Sequence of chain 1.D:
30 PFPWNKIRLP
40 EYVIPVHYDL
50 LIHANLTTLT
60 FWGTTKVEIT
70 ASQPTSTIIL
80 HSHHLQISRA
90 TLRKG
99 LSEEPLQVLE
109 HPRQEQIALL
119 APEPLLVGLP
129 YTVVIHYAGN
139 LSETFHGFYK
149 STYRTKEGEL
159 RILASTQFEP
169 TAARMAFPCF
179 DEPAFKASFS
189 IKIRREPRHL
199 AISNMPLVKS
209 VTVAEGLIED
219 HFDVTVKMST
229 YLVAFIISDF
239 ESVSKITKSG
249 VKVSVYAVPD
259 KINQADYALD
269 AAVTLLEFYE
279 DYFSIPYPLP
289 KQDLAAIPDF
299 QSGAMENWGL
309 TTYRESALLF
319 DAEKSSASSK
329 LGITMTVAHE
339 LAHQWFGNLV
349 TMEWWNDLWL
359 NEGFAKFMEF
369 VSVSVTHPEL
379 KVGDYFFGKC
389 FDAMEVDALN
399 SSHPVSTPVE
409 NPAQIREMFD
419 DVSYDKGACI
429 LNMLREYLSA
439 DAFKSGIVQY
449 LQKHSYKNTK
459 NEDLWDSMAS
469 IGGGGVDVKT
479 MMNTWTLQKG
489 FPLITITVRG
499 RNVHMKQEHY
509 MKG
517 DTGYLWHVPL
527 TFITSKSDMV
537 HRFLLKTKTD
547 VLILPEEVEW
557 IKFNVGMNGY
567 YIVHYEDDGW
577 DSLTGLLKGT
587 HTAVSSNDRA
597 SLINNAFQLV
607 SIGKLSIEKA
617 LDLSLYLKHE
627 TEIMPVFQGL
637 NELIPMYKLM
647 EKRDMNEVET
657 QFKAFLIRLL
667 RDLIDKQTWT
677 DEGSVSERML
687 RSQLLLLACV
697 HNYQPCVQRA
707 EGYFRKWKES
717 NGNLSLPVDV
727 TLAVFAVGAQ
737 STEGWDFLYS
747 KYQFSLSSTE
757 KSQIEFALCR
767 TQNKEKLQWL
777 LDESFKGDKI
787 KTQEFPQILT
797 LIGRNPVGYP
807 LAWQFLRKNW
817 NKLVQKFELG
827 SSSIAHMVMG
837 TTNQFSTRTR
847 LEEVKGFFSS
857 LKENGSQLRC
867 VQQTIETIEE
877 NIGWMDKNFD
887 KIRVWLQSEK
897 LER

Binding-site contacts:
Ligand atom O7 contacts residue HIS52 of chain 1.D at 2.5 Å (h-bond).
Ligand atom C5 contacts residue THR56 of chain 1.D at 4.1 Å.
Ligand atom C3 contacts residue GLU194 of chain 1.D at 3.4 Å.
Ligand atom C7 contacts residue HIS52 of chain 1.D at 3.4 Å.
Ligand atom C6 contacts residue THR57 of chain 1.D at 4.4 Å.
Ligand atom C8 contacts residue ARG193 of chain 1.D at 4.2 Å.
Ligand atom O5 contacts residue THR57 of chain 1.D at 4.1 Å.
Ligand atom C1 contacts residue ASN54 of chain 1.D at 1.4 Å.
Ligand atom O7 contacts residue ASN54 of chain 1.D at 2.9 Å (h-bond).
Ligand atom O7 contacts residue ALA53 of chain 1.D at 3.6 Å (h-bond).
Ligand atom C8 contacts residue GLU194 of chain 1.D at 3.6 Å.
Ligand atom C1 contacts residue THR56 of chain 1.D at 4.3 Å.
Ligand atom C7 contacts residue ALA53 of chain 1.D at 4.4 Å (hydrophobic).
Ligand atom C1 contacts residue GLU194 of chain 1.D at 4.3 Å.
Ligand atom C7 contacts residue ASN54 of chain 1.D at 3.2 Å.
Ligand atom N2 contacts residue ASN54 of chain 1.D at 2.8 Å (h-bond).
Ligand atom O6 contacts residue THR57 of chain 1.D at 4.4 Å.
Ligand atom C3 contacts residue ASN54 of chain 1.D at 3.8 Å.
Ligand atom O3 contacts residue GLU194 of chain 1.D at 3.7 Å.
Ligand atom C8 contacts residue LEU215 of chain 1.D at 3.3 Å (hydrophobic).
Ligand atom O5 contacts residue THR56 of chain 1.D at 4.2 Å.
Ligand atom C2 contacts residue GLU194 of chain 1.D at 3.8 Å.
Ligand atom N2 contacts residue GLU194 of chain 1.D at 3.2 Å (salt-bridge).
Ligand atom C2 contacts residue ASN54 of chain 1.D at 2.5 Å.
Ligand atom C4 contacts residue ASN54 of chain 1.D at 4.3 Å.
Ligand atom C7 contacts residue GLU194 of chain 1.D at 4.0 Å.
Ligand atom C5 contacts residue ASN54 of chain 1.D at 3.7 Å.
Ligand atom C8 contacts residue HIS52 of chain 1.D at 3.7 Å.
Ligand atom O6 contacts residue GLY214 of chain 1.D at 4.3 Å.
Ligand atom C7 contacts residue LEU215 of chain 1.D at 4.3 Å (hydrophobic).
Ligand atom O5 contacts residue ASN54 of chain 1.D at 2.5 Å (h-bond).

A small-molecule ligand and the protein it binds are described below.
Small molecule (SMILES): CC(=O)N[C@H]1[C@H](O[C@H]2[C@H](O)[C@@H](NC(C)=O)CO[C@@H]2CO)O[C@H](CO)[C@@H](O[C@@H]2O[C@H](CO)[C@@H](O)[C@H](O)[C@@H]2O)[C@@H]1O